Sequence of chain 1.A:
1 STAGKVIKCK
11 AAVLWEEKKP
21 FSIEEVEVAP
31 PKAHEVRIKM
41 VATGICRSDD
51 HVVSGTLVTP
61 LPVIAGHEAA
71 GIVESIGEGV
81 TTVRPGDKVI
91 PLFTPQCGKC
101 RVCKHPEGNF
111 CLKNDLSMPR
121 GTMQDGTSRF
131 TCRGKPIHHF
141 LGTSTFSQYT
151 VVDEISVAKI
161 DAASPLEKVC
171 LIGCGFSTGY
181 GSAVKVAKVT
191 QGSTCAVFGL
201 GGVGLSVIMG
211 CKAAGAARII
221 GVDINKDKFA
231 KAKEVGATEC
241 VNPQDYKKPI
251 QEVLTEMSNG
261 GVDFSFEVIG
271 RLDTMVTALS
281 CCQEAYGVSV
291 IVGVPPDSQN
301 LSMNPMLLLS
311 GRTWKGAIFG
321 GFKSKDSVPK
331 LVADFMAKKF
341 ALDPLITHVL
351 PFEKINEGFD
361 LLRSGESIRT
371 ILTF

Binding-site contacts:
Ligand atom CI5 contacts residue LYS32 of chain 1.A at 4.2 Å.
Ligand atom CI6 contacts residue LYS32 of chain 1.A at 2.8 Å.
Ligand atom NI1 contacts residue THR127 of chain 1.A at 3.9 Å.
Ligand atom CI3 contacts residue THR127 of chain 1.A at 4.1 Å.
Ligand atom NI1 contacts residue LYS32 of chain 1.A at 2.2 Å (salt-bridge).
Ligand atom CI2 contacts residue THR127 of chain 1.A at 4.2 Å.
Ligand atom CI1 contacts residue LYS32 of chain 1.A at 1.3 Å.
Ligand atom CI1 contacts residue THR127 of chain 1.A at 3.9 Å.
Ligand atom CI6 contacts residue THR127 of chain 1.A at 4.5 Å.
Ligand atom CI4 contacts residue THR127 of chain 1.A at 4.3 Å.
Ligand atom CI3 contacts residue LYS32 of chain 1.A at 3.6 Å.
Ligand atom CI2 contacts residue LYS32 of chain 1.A at 2.4 Å.

A protein and the small-molecule ligand that binds it are described below.
Small molecule (SMILES): N=C(N)c1ccncc1